A protein and the small-molecule ligand that binds it are described below.
Small molecule (SMILES): CC(=O)N[C@@H]1[C@@H](O)[C@H](O)[C@@H](CO)O[C@H]1O

Sequence of chain 1.A:
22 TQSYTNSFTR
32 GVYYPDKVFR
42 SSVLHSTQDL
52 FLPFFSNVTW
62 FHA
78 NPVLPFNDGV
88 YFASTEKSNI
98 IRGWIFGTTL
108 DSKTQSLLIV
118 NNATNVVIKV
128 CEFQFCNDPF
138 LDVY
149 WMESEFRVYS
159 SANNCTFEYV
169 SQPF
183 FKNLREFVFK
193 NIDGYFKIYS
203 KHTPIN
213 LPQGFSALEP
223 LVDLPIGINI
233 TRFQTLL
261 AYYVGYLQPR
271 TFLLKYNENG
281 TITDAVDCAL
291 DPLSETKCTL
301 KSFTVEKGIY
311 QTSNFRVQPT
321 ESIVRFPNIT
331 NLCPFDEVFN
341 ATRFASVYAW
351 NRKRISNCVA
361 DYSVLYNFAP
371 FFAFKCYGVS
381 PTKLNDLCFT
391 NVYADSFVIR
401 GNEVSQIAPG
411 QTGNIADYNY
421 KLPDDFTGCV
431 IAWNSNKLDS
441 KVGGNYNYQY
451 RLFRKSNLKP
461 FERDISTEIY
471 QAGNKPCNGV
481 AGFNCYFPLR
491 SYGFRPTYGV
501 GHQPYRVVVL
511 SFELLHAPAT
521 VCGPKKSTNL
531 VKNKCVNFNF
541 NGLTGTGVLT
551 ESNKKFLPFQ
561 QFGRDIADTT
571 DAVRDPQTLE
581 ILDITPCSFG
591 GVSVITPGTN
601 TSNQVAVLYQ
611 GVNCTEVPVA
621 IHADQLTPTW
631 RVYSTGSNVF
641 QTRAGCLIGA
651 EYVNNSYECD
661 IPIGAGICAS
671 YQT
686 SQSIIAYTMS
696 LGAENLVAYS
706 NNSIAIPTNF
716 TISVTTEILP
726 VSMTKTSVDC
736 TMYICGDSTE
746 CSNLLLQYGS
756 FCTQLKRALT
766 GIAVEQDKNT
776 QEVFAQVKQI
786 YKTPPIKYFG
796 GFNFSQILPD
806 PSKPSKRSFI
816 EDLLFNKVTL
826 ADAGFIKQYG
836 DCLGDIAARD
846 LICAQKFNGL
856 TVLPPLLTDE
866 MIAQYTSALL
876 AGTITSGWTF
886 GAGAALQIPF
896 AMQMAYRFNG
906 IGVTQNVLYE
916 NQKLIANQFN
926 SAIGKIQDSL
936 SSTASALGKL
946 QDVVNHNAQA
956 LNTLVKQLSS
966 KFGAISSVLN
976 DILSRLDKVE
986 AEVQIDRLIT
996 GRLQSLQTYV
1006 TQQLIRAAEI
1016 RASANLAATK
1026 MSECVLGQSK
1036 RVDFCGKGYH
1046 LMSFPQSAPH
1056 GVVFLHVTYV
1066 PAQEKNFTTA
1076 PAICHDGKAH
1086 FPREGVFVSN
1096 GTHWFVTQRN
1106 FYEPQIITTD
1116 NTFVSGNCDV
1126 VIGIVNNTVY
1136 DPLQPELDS

Binding-site contacts:
Ligand atom C3 contacts residue ASN1131 of chain 1.A at 3.8 Å.
Ligand atom C7 contacts residue ASN1131 of chain 1.A at 3.5 Å.
Ligand atom C2 contacts residue ASN1131 of chain 1.A at 2.5 Å.
Ligand atom C5 contacts residue ASN1131 of chain 1.A at 3.6 Å.
Ligand atom C1 contacts residue ASN1131 of chain 1.A at 1.4 Å.
Ligand atom C4 contacts residue ASN1131 of chain 1.A at 4.2 Å.
Ligand atom N2 contacts residue ASN1131 of chain 1.A at 2.9 Å (h-bond).
Ligand atom O5 contacts residue ASN1131 of chain 1.A at 2.4 Å (h-bond).
Ligand atom O7 contacts residue ASN1131 of chain 1.A at 3.8 Å.